Sequence of chain 1.A:
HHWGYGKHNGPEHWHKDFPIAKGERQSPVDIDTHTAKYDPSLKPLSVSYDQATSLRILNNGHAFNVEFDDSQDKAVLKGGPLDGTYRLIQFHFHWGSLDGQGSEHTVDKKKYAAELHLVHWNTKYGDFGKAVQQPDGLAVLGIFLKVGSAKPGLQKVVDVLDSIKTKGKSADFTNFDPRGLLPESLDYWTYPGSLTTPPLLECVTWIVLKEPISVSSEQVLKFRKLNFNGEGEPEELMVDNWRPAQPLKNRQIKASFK

The protein below binds the small molecule below.
Small molecule (SMILES): NS(=O)(=O)c1cc(Cl)c(Cl)c(S(N)(=O)=O)c1

Binding-site contacts:
Ligand atom O2 contacts residue HIS64 of chain 1.A at 3.3 Å (h-bond).
Ligand atom CL1 contacts residue VAL142 of chain 1.A at 3.6 Å.
Ligand atom O2 contacts residue THR199 of chain 1.A at 3.8 Å.
Ligand atom O3 contacts residue THR198 of chain 1.A at 2.9 Å (h-bond).
Ligand atom S1 contacts residue THR199 of chain 1.A at 3.9 Å.
Ligand atom O3 contacts residue LEU197 of chain 1.A at 3.2 Å.
Ligand atom C2 contacts residue THR199 of chain 1.A at 3.9 Å.
Ligand atom O4 contacts residue HIS94 of chain 1.A at 3.4 Å.
Ligand atom O4 contacts residue HIS119 of chain 1.A at 3.3 Å (h-bond).
Ligand atom S2 contacts residue HIS94 of chain 1.A at 3.9 Å.
Ligand atom C4 contacts residue LEU197 of chain 1.A at 3.7 Å (hydrophobic).
Ligand atom O1 contacts residue GLN92 of chain 1.A at 3.3 Å (h-bond).
Ligand atom N2 contacts residue HIS94 of chain 1.A at 3.3 Å (h-bond).
Ligand atom S1 contacts residue HIS64 of chain 1.A at 4.0 Å.
Ligand atom N2 contacts residue HIS119 of chain 1.A at 3.3 Å (h-bond).
Ligand atom N1 contacts residue HIS64 of chain 1.A at 3.7 Å.
Ligand atom S2 contacts residue THR198 of chain 1.A at 3.9 Å.
Ligand atom N1 contacts residue THR199 of chain 1.A at 3.0 Å (h-bond).
Ligand atom C2 contacts residue ZN1 of chain 1.B at 4.0 Å.
Ligand atom S2 contacts residue HIS119 of chain 1.A at 3.9 Å.
Ligand atom C5 contacts residue LEU197 of chain 1.A at 3.9 Å (hydrophobic).
Ligand atom CL1 contacts residue LEU140 of chain 1.A at 3.9 Å.
Ligand atom S2 contacts residue ZN1 of chain 1.B at 3.0 Å.
Ligand atom CL2 contacts residue PHE130 of chain 1.A at 3.3 Å.
Ligand atom C3 contacts residue HIS94 of chain 1.A at 3.6 Å.
Ligand atom CL2 contacts residue LEU140 of chain 1.A at 3.8 Å.
Ligand atom CL1 contacts residue VAL121 of chain 1.A at 3.9 Å.
Ligand atom O3 contacts residue TRP208 of chain 1.A at 3.6 Å.
Ligand atom C6 contacts residue GLN92 of chain 1.A at 3.9 Å.
Ligand atom N2 contacts residue THR198 of chain 1.A at 2.7 Å (h-bond).
Ligand atom N2 contacts residue ZN1 of chain 1.B at 2.0 Å.
Ligand atom CL2 contacts residue VAL121 of chain 1.A at 3.9 Å.
Ligand atom O4 contacts residue TRP208 of chain 1.A at 3.7 Å.
Ligand atom O4 contacts residue ZN1 of chain 1.B at 3.0 Å.
Ligand atom O4 contacts residue VAL142 of chain 1.A at 3.7 Å.
Ligand atom CL1 contacts residue LEU197 of chain 1.A at 3.6 Å.
Ligand atom C2 contacts residue HIS94 of chain 1.A at 3.4 Å.
Ligand atom C1 contacts residue THR199 of chain 1.A at 3.9 Å.
Ligand atom O1 contacts residue ASN67 of chain 1.A at 3.2 Å (h-bond).
Ligand atom N2 contacts residue HIS96 of chain 1.A at 3.3 Å (h-bond).